A protein and the small-molecule ligand that binds it are described below.
Small molecule (SMILES): NCC(=O)O

Binding-site contacts:
Ligand atom CA contacts residue SER151 of chain 11.A at 4.0 Å.
Ligand atom C contacts residue ARG229 of chain 12.A at 3.7 Å.
Ligand atom CA contacts residue TRP154 of chain 11.A at 4.3 Å (hydrophobic).
Ligand atom OXT contacts residue ARG216 of chain 11.A at 3.0 Å (salt-bridge).
Ligand atom C contacts residue ARG216 of chain 11.A at 3.6 Å.
Ligand atom C contacts residue TRP154 of chain 11.A at 4.1 Å (hydrophobic).
Ligand atom C contacts residue MET78 of chain 12.A at 3.6 Å (hydrophobic).
Ligand atom C contacts residue LEU75 of chain 12.A at 4.2 Å (hydrophobic).
Ligand atom OXT contacts residue ASP150 of chain 11.A at 4.3 Å.
Ligand atom CA contacts residue LEU75 of chain 12.A at 3.7 Å (hydrophobic).
Ligand atom N contacts residue SER151 of chain 11.A at 3.5 Å (h-bond).
Ligand atom O contacts residue ARG216 of chain 11.A at 2.9 Å (salt-bridge).
Ligand atom CA contacts residue CYS1 of chain 12.P at 2.4 Å (hydrophobic).
Ligand atom OXT contacts residue CYS1 of chain 12.P at 4.0 Å.
Ligand atom CA contacts residue MET78 of chain 12.A at 4.0 Å (hydrophobic).
Ligand atom OXT contacts residue MET78 of chain 12.A at 3.5 Å (h-bond).
Ligand atom O contacts residue MET78 of chain 12.A at 3.9 Å.
Ligand atom O contacts residue LEU75 of chain 12.A at 3.8 Å.
Ligand atom OXT contacts residue ARG229 of chain 12.A at 3.1 Å (salt-bridge).
Ligand atom O contacts residue TRP154 of chain 11.A at 4.1 Å.
Ligand atom C contacts residue CYS1 of chain 12.P at 3.7 Å (hydrophobic).
Ligand atom N contacts residue ASP150 of chain 11.A at 3.4 Å (salt-bridge).
Ligand atom N contacts residue MET78 of chain 12.A at 3.8 Å.
Ligand atom N contacts residue TYR152 of chain 11.A at 4.2 Å.
Ligand atom N contacts residue CYS1 of chain 12.P at 1.3 Å.
Ligand atom CA contacts residue GLN155 of chain 11.A at 4.3 Å.
Ligand atom O contacts residue ARG229 of chain 12.A at 2.9 Å (salt-bridge).

Sequence of chain 11.A:
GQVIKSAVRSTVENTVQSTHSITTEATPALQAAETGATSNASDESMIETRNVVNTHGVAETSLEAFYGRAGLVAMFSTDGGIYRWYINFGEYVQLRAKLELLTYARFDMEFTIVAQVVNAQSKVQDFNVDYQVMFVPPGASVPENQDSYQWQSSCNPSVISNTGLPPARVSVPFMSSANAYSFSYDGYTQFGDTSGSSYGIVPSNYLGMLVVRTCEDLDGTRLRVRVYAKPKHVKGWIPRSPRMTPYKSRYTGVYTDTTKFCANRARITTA

Sequence of chain 12.A:
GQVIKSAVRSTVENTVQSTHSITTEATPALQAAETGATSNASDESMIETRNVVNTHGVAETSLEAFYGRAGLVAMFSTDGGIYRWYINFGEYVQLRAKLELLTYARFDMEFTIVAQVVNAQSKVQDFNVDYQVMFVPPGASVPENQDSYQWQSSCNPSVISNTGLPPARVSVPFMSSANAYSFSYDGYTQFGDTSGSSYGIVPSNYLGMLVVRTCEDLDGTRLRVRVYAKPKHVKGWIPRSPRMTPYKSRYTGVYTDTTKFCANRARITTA